Binding-site contacts:
Ligand atom O3 contacts residue ASN200 of chain 1.A at 3.4 Å (h-bond).
Ligand atom O5 contacts residue M3L9 of chain 1.C at 3.9 Å.
Ligand atom O3 contacts residue LYS208 of chain 1.A at 3.1 Å (salt-bridge).
Ligand atom O2 contacts residue GLU192 of chain 1.A at 2.8 Å (salt-bridge).
Ligand atom O3 contacts residue TYR179 of chain 1.A at 4.0 Å.
Ligand atom O1 contacts residue ASN200 of chain 1.A at 3.4 Å (h-bond).
Ligand atom C1 contacts residue GLU192 of chain 1.A at 4.1 Å.
Ligand atom C5 contacts residue TYR179 of chain 1.A at 3.6 Å (hydrophobic).
Ligand atom O4 contacts residue TYR134 of chain 1.A at 2.4 Å (h-bond).
Ligand atom C5 contacts residue LYS208 of chain 1.A at 4.1 Å.
Ligand atom O1 contacts residue TRP210 of chain 1.A at 3.2 Å.
Ligand atom C4 contacts residue TYR179 of chain 1.A at 4.0 Å (hydrophobic).
Ligand atom O4 contacts residue PHE187 of chain 1.A at 4.0 Å.
Ligand atom C1 contacts residue TRP210 of chain 1.A at 4.0 Å (hydrophobic).
Ligand atom C5 contacts residue TYR134 of chain 1.A at 3.2 Å (hydrophobic).
Ligand atom O1 contacts residue NI1 of chain 1.E at 3.6 Å.
Ligand atom C1 contacts residue NI1 of chain 1.E at 2.5 Å.
Ligand atom O2 contacts residue THR272 of chain 1.A at 4.1 Å.
Ligand atom C4 contacts residue PHE187 of chain 1.A at 4.0 Å (hydrophobic).
Ligand atom C3 contacts residue ASN200 of chain 1.A at 3.5 Å.
Ligand atom C2 contacts residue NI1 of chain 1.E at 2.9 Å.
Ligand atom C1 contacts residue SER198 of chain 1.A at 3.9 Å.
Ligand atom C1 contacts residue HIS278 of chain 1.A at 3.5 Å.
Ligand atom O1 contacts residue SER198 of chain 1.A at 3.9 Å.
Ligand atom O5 contacts residue HIS278 of chain 1.A at 3.9 Å.
Ligand atom C2 contacts residue HIS190 of chain 1.A at 3.9 Å.
Ligand atom O3 contacts residue TYR134 of chain 1.A at 3.3 Å (h-bond).
Ligand atom O5 contacts residue NI1 of chain 1.E at 2.5 Å (h-bond).
Ligand atom O2 contacts residue HIS190 of chain 1.A at 3.6 Å.
Ligand atom O4 contacts residue TYR179 of chain 1.A at 3.2 Å.
Ligand atom C2 contacts residue M3L9 of chain 1.C at 3.7 Å.
Ligand atom O2 contacts residue NI1 of chain 1.E at 1.5 Å (h-bond).
Ligand atom C5 contacts residue PHE187 of chain 1.A at 4.0 Å (hydrophobic).
Ligand atom O2 contacts residue M3L9 of chain 1.C at 4.1 Å.
Ligand atom O5 contacts residue HIS190 of chain 1.A at 3.0 Å (h-bond).
Ligand atom C2 contacts residue HIS278 of chain 1.A at 4.0 Å.
Ligand atom C1 contacts residue M3L9 of chain 1.C at 3.8 Å.
Ligand atom O2 contacts residue HIS278 of chain 1.A at 2.6 Å (h-bond).
Ligand atom O2 contacts residue SER198 of chain 1.A at 3.2 Å (h-bond).
Ligand atom O1 contacts residue M3L9 of chain 1.C at 4.1 Å.

This protein binds this small molecule.
Small molecule (SMILES): O=C(O)CCC(=O)C(=O)O

Sequence of chain 1.A:
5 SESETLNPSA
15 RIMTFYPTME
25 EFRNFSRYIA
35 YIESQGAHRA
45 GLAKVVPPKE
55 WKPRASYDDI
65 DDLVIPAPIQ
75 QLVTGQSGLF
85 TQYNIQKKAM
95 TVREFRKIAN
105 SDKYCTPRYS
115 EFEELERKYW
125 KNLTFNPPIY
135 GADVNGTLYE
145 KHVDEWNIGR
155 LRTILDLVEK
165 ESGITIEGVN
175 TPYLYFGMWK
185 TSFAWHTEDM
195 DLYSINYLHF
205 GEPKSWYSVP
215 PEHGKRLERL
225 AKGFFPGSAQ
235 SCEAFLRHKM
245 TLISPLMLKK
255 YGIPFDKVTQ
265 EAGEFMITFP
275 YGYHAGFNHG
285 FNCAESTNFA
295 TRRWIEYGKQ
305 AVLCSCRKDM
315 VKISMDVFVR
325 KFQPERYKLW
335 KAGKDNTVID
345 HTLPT

Sequence of chain 1.C:
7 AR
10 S